Sequence of chain 1.A:
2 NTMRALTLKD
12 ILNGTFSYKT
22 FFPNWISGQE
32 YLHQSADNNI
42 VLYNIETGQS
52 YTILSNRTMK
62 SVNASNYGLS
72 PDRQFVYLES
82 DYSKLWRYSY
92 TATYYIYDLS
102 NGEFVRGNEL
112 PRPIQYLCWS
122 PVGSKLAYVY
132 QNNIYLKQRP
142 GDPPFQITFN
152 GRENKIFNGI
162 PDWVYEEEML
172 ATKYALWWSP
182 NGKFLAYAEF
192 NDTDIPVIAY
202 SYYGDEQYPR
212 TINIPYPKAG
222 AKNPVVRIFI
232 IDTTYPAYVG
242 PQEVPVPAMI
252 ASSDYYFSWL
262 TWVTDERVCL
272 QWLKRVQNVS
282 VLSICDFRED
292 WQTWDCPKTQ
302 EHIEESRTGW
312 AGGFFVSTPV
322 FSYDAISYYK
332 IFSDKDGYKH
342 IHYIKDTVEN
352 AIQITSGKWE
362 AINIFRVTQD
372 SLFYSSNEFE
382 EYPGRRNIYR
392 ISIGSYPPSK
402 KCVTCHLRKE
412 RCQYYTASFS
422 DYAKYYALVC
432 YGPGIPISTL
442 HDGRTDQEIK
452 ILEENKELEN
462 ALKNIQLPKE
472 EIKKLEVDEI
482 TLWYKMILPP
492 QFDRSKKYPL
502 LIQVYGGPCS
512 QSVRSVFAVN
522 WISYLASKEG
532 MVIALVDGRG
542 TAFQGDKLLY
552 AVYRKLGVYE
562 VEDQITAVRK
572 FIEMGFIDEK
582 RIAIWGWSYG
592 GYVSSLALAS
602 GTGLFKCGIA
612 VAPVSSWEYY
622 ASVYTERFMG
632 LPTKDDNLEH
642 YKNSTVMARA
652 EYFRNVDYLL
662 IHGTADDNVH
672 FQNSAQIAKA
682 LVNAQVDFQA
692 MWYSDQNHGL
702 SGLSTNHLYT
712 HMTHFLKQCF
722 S

Binding-site contacts:
Ligand atom N2 contacts residue ASN14 of chain 1.A at 2.9 Å (h-bond).
Ligand atom O6 contacts residue THR16 of chain 1.A at 4.2 Å.
Ligand atom C2 contacts residue THR16 of chain 1.A at 4.2 Å.
Ligand atom C1 contacts residue THR16 of chain 1.A at 3.9 Å.
Ligand atom O5 contacts residue ASN14 of chain 1.A at 2.3 Å (h-bond).
Ligand atom C3 contacts residue ASN14 of chain 1.A at 3.8 Å.
Ligand atom O6 contacts residue GLY15 of chain 1.A at 3.2 Å (h-bond).
Ligand atom C2 contacts residue ASN14 of chain 1.A at 2.4 Å.
Ligand atom O5 contacts residue GLY15 of chain 1.A at 4.1 Å.
Ligand atom C1 contacts residue ASN14 of chain 1.A at 1.4 Å.
Ligand atom C6 contacts residue GLY15 of chain 1.A at 4.2 Å.
Ligand atom O7 contacts residue ASN14 of chain 1.A at 4.2 Å.
Ligand atom C5 contacts residue ASN14 of chain 1.A at 3.6 Å.
Ligand atom C4 contacts residue ASN14 of chain 1.A at 4.2 Å.
Ligand atom C7 contacts residue ASN14 of chain 1.A at 3.8 Å.
Ligand atom C6 contacts residue THR16 of chain 1.A at 4.2 Å.
Ligand atom O5 contacts residue THR16 of chain 1.A at 3.6 Å.

The protein below binds the small molecule below.
Small molecule (SMILES): CC(=O)N[C@H]1[C@H](O[C@H]2[C@H](O)[C@@H](NC(C)=O)CO[C@@H]2CO)O[C@H](CO)[C@@H](O)[C@@H]1O